Binding-site contacts:
Ligand atom CAH contacts residue TYR194 of chain 1.A at 3.3 Å (hydrophobic).
Ligand atom CAD contacts residue PRO230 of chain 1.A at 3.9 Å (hydrophobic).
Ligand atom CAC contacts residue DTV1 of chain 1.G at 3.8 Å.
Ligand atom NAE contacts residue PHE117 of chain 1.A at 3.6 Å.
Ligand atom NAA contacts residue TYR194 of chain 1.A at 2.8 Å (h-bond).
Ligand atom CAC contacts residue PHE117 of chain 1.A at 3.9 Å (hydrophobic).
Ligand atom CAD contacts residue VAL226 of chain 1.A at 4.4 Å (hydrophobic).
Ligand atom NAF contacts residue TYR194 of chain 1.A at 4.3 Å.
Ligand atom SAG contacts residue NAP1 of chain 1.E at 3.5 Å.
Ligand atom NAF contacts residue ASP181 of chain 1.A at 3.8 Å.
Ligand atom CAI contacts residue PRO230 of chain 1.A at 4.4 Å (hydrophobic).
Ligand atom NAE contacts residue TYR194 of chain 1.A at 3.1 Å (h-bond).
Ligand atom CAC contacts residue PRO230 of chain 1.A at 4.0 Å (hydrophobic).
Ligand atom SAG contacts residue PRO230 of chain 1.A at 4.0 Å.
Ligand atom SAG contacts residue PHE117 of chain 1.A at 3.9 Å.
Ligand atom CLA contacts residue DTV1 of chain 1.G at 3.5 Å.
Ligand atom CLA contacts residue MET233 of chain 1.A at 3.8 Å.
Ligand atom CAI contacts residue NAP1 of chain 1.E at 3.6 Å.
Ligand atom CLA contacts residue VAL226 of chain 1.A at 3.9 Å.
Ligand atom CAH contacts residue ASP181 of chain 1.A at 4.3 Å.
Ligand atom CAH contacts residue PHE117 of chain 1.A at 3.8 Å (hydrophobic).
Ligand atom NAA contacts residue NAP1 of chain 1.E at 3.1 Å (h-bond).
Ligand atom NAF contacts residue NAP1 of chain 1.E at 3.5 Å.
Ligand atom CAC contacts residue MET233 of chain 1.A at 3.6 Å (hydrophobic).
Ligand atom CLA contacts residue TRP241 of chain 1.A at 3.5 Å.
Ligand atom NAF contacts residue PHE117 of chain 1.A at 3.9 Å.
Ligand atom CAD contacts residue NAP1 of chain 1.E at 3.8 Å.
Ligand atom CAI contacts residue PHE117 of chain 1.A at 3.9 Å (hydrophobic).
Ligand atom NAA contacts residue PHE117 of chain 1.A at 3.7 Å.
Ligand atom CAH contacts residue NAP1 of chain 1.E at 3.6 Å.
Ligand atom NAE contacts residue NAP1 of chain 1.E at 3.4 Å.
Ligand atom NAE contacts residue ASP181 of chain 1.A at 3.3 Å (salt-bridge).

Sequence of chain 1.A:
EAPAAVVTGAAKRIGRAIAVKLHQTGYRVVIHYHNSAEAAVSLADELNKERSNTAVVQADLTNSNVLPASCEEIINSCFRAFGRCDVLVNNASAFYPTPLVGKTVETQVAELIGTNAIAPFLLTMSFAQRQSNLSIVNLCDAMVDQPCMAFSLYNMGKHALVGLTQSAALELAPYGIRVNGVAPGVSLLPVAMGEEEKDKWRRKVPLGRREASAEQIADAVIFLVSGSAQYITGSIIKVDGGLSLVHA

The protein below binds the small molecule below.
Small molecule (SMILES): Nc1nnc(CCCl)s1